Binding-site contacts:
Ligand atom O4 contacts residue LYS299 of chain 1.F at 3.8 Å.
Ligand atom C4 contacts residue LYS299 of chain 1.F at 3.9 Å.
Ligand atom C8 contacts residue ASN244 of chain 1.F at 4.1 Å.
Ligand atom C2 contacts residue LYS299 of chain 1.F at 4.0 Å.
Ligand atom O6 contacts residue ASN146 of chain 1.F at 4.2 Å.
Ligand atom C4 contacts residue ASN146 of chain 1.F at 4.2 Å.
Ligand atom O7 contacts residue ASN146 of chain 1.F at 2.9 Å (h-bond).
Ligand atom C6 contacts residue THR93 of chain 1.F at 2.9 Å.
Ligand atom O6 contacts residue LYS136 of chain 1.F at 2.7 Å (salt-bridge).
Ligand atom C8 contacts residue SER300 of chain 1.F at 3.7 Å.
Ligand atom O3 contacts residue LYS299 of chain 1.F at 4.0 Å.
Ligand atom C1 contacts residue ASN146 of chain 1.F at 1.4 Å.
Ligand atom C8 contacts residue CYS298 of chain 1.F at 4.2 Å (hydrophobic).
Ligand atom O5 contacts residue ASN146 of chain 1.F at 2.1 Å (h-bond).
Ligand atom C3 contacts residue ASN146 of chain 1.F at 3.8 Å.
Ligand atom C6 contacts residue LYS136 of chain 1.F at 3.1 Å.
Ligand atom C6 contacts residue ASN146 of chain 1.F at 4.3 Å.
Ligand atom N2 contacts residue SER300 of chain 1.F at 3.3 Å (h-bond).
Ligand atom C5 contacts residue THR93 of chain 1.F at 4.1 Å.
Ligand atom C5 contacts residue LYS136 of chain 1.F at 3.8 Å.
Ligand atom O3 contacts residue CYS298 of chain 1.F at 4.1 Å.
Ligand atom C1 contacts residue LYS136 of chain 1.F at 4.3 Å.
Ligand atom C1 contacts residue LYS299 of chain 1.F at 3.9 Å.
Ligand atom N2 contacts residue LYS299 of chain 1.F at 4.2 Å.
Ligand atom O7 contacts residue PRO96 of chain 1.F at 4.2 Å.
Ligand atom O6 contacts residue ASP95 of chain 1.F at 4.1 Å.
Ligand atom C1 contacts residue SER300 of chain 1.F at 4.2 Å.
Ligand atom C2 contacts residue SER300 of chain 1.F at 4.3 Å.
Ligand atom C7 contacts residue ASN146 of chain 1.F at 3.3 Å.
Ligand atom C5 contacts residue LYS299 of chain 1.F at 4.1 Å.
Ligand atom O6 contacts residue THR93 of chain 1.F at 3.5 Å.
Ligand atom O5 contacts residue LYS136 of chain 1.F at 3.3 Å (salt-bridge).
Ligand atom C7 contacts residue SER300 of chain 1.F at 3.9 Å.
Ligand atom C3 contacts residue LYS299 of chain 1.F at 3.2 Å.
Ligand atom C2 contacts residue ASN146 of chain 1.F at 2.6 Å.
Ligand atom N2 contacts residue ASN146 of chain 1.F at 3.2 Å (h-bond).
Ligand atom C5 contacts residue ASN146 of chain 1.F at 3.5 Å.
Ligand atom O7 contacts residue VAL138 of chain 1.F at 4.2 Å.
Ligand atom N2 contacts residue CYS298 of chain 1.F at 4.2 Å.
Ligand atom C5 contacts residue ASP95 of chain 1.F at 4.1 Å.

Sequence of chain 1.F:
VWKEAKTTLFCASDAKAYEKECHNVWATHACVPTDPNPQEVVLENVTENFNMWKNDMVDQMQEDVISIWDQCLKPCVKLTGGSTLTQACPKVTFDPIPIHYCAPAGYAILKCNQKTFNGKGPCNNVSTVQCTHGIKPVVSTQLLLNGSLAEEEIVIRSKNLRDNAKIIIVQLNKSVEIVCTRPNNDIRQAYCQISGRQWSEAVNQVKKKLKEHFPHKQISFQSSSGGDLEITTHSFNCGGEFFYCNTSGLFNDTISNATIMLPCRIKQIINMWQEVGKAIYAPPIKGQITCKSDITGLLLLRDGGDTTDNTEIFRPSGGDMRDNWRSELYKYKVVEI

The small molecule below binds the protein below.
Small molecule (SMILES): CC(=O)N[C@H]1[C@H](O[C@H]2[C@H](O)[C@@H](NC(C)=O)CO[C@@H]2CO)O[C@H](CO)[C@@H](O[C@@H]2O[C@H](CO)[C@@H](O)[C@H](O[C@H]3O[C@H](CO)[C@@H](O)[C@H](O)[C@@H]3O)[C@@H]2O)[C@@H]1O